This protein binds this small molecule.
Small molecule (SMILES): CC(=O)N[C@@H]1[C@@H](O)[C@H](O)[C@@H](CO)O[C@H]1O

Sequence of chain 1.C:
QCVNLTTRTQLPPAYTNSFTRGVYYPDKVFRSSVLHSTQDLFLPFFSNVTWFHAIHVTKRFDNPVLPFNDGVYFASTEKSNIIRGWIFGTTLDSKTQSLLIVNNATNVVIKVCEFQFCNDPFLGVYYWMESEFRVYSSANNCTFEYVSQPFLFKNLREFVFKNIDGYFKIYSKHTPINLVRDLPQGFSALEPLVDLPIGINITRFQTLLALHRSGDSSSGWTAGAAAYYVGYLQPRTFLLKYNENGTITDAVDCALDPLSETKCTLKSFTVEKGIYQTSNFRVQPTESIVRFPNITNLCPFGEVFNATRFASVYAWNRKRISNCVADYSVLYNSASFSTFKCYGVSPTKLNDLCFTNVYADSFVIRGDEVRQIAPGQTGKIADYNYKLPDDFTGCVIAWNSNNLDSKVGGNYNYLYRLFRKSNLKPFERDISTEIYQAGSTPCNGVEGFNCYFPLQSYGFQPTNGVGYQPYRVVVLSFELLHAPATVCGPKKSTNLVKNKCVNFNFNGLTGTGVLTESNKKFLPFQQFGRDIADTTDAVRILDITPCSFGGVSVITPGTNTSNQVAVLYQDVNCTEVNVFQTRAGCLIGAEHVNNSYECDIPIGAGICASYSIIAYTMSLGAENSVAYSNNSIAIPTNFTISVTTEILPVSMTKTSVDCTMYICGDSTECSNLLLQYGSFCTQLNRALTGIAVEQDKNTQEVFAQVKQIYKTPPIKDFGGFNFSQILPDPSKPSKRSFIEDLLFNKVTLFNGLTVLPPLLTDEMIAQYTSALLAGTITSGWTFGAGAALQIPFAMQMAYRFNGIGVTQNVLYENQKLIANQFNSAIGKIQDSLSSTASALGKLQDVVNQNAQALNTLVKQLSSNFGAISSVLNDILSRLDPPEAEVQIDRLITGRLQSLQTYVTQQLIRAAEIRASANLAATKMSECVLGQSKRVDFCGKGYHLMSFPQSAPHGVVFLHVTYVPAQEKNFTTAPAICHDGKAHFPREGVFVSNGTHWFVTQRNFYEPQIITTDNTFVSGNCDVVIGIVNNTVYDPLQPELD

Binding-site contacts:
Ligand atom O3 contacts residue ALA706 of chain 1.C at 3.4 Å.
Ligand atom C6 contacts residue ASN1074 of chain 1.C at 4.4 Å.
Ligand atom C5 contacts residue ASN1074 of chain 1.C at 3.7 Å.
Ligand atom O5 contacts residue ASN1074 of chain 1.C at 2.4 Å (h-bond).
Ligand atom N2 contacts residue ASN1074 of chain 1.C at 2.9 Å (h-bond).
Ligand atom C2 contacts residue ALA706 of chain 1.C at 4.1 Å (hydrophobic).
Ligand atom C8 contacts residue ASN1074 of chain 1.C at 3.7 Å.
Ligand atom O6 contacts residue GLU1072 of chain 1.C at 4.4 Å.
Ligand atom O7 contacts residue ASN1074 of chain 1.C at 4.3 Å.
Ligand atom C3 contacts residue ASN1074 of chain 1.C at 3.8 Å.
Ligand atom C2 contacts residue ASN1074 of chain 1.C at 2.5 Å.
Ligand atom C4 contacts residue ALA706 of chain 1.C at 3.9 Å (hydrophobic).
Ligand atom C1 contacts residue ASN1074 of chain 1.C at 1.4 Å.
Ligand atom O6 contacts residue ASN1074 of chain 1.C at 3.8 Å.
Ligand atom C4 contacts residue ASN1074 of chain 1.C at 4.3 Å.
Ligand atom C3 contacts residue ALA706 of chain 1.C at 4.0 Å (hydrophobic).
Ligand atom C7 contacts residue ASN1074 of chain 1.C at 3.5 Å.